A small-molecule ligand and the protein it binds are described below.
Small molecule (SMILES): CC(=O)N[C@@H]1[C@@H](O)[C@H](O)[C@@H](CO)O[C@H]1O

Binding-site contacts:
Ligand atom C3 contacts residue ASN87 of chain 47.C at 3.8 Å.
Ligand atom C6 contacts residue SER79 of chain 47.C at 3.6 Å.
Ligand atom C8 contacts residue ILE155 of chain 47.C at 3.7 Å (hydrophobic).
Ligand atom C1 contacts residue ASN87 of chain 47.C at 1.4 Å.
Ligand atom N2 contacts residue ASN87 of chain 47.C at 2.9 Å (h-bond).
Ligand atom O5 contacts residue ASN87 of chain 47.C at 2.4 Å (h-bond).
Ligand atom C5 contacts residue SER79 of chain 47.C at 4.3 Å.
Ligand atom C2 contacts residue ASN87 of chain 47.C at 2.5 Å.
Ligand atom C7 contacts residue ASN87 of chain 47.C at 3.9 Å.
Ligand atom C5 contacts residue ASN87 of chain 47.C at 3.7 Å.
Ligand atom O7 contacts residue ASN87 of chain 47.C at 4.4 Å.
Ligand atom O6 contacts residue SER79 of chain 47.C at 2.5 Å (h-bond).
Ligand atom C4 contacts residue ASN87 of chain 47.C at 4.2 Å.
Ligand atom O6 contacts residue LEU91 of chain 47.C at 3.9 Å.
Ligand atom O5 contacts residue SER79 of chain 47.C at 3.8 Å.

Sequence of chain 47.C:
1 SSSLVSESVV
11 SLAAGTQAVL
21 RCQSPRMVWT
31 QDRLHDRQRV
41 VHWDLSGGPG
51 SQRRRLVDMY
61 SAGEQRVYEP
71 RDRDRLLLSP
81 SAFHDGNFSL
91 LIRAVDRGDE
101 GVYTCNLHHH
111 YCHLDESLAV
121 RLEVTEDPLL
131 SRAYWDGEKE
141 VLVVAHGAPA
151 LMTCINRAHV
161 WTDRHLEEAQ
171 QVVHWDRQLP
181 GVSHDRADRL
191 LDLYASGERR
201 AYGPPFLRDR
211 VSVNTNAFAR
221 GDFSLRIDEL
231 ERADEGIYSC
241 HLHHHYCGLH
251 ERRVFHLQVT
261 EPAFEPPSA